The small molecule below binds the protein below.
Small molecule (SMILES): CC[C@H](C)[C@H](NC(=O)[C@@H](NC(=O)[C@H](CC(C)C)NC(=O)[C@@H](N)CCCCN)C(C)C)C(=O)N[C@@H](CC(N)=O)C(=O)N[C@@H](CCCCN)C(=O)N[C@@H](CC(=O)O)C(=O)N[C@@H](CCSC)C(=O)N[C@@H](CCCN=C(N)N)C(=O)N[C@H](C(=O)N[C@@H](CC(=O)O)C(=O)N[C@@H](CC(C)C)C(=O)N[C@@H](Cc1ccccc1)C(=O)N[C@@H](CO)C(=O)N1CCC[C@H]1C(=O)N1CCC[C@H]1C(=O)N[C@H](C=O)CC(N)=O)[C@@H](C)O

Binding-site contacts:
Ligand atom NH1 contacts residue GLN1074 of chain 7.F at 3.8 Å.
Ligand atom CD2 contacts residue GLN1074 of chain 7.F at 3.2 Å.
Ligand atom CA contacts residue ASN1069 of chain 7.F at 3.4 Å.
Ligand atom CG contacts residue GLN1074 of chain 7.F at 3.5 Å.
Ligand atom CA contacts residue THR1065 of chain 7.F at 2.7 Å.
Ligand atom N contacts residue THR1065 of chain 7.F at 3.8 Å.
Ligand atom O contacts residue THR1065 of chain 7.F at 2.7 Å.
Ligand atom CD1 contacts residue ARG1049 of chain 7.F at 3.0 Å.
Ligand atom CD1 contacts residue PHE1068 of chain 7.F at 3.5 Å (hydrophobic).
Ligand atom NH2 contacts residue ASP1073 of chain 7.F at 3.0 Å (salt-bridge).
Ligand atom CD contacts residue ASN1069 of chain 7.F at 3.7 Å.
Ligand atom NE contacts residue GLN1074 of chain 7.F at 3.6 Å (h-bond).
Ligand atom C contacts residue THR1065 of chain 7.F at 3.7 Å.
Ligand atom CD1 contacts residue THR1065 of chain 7.F at 2.6 Å.
Ligand atom O contacts residue THR1065 of chain 7.F at 3.5 Å (h-bond).
Ligand atom C contacts residue THR1065 of chain 7.F at 2.9 Å.
Ligand atom O contacts residue ARG1049 of chain 7.F at 3.0 Å.
Ligand atom CG2 contacts residue ASN1069 of chain 7.F at 3.3 Å.
Ligand atom CE2 contacts residue GLN1074 of chain 7.F at 3.3 Å.
Ligand atom NH1 contacts residue ASN1069 of chain 7.F at 2.6 Å (h-bond).
Ligand atom CB contacts residue GLN1074 of chain 7.F at 3.3 Å.
Ligand atom CB contacts residue GLN1074 of chain 7.F at 3.7 Å.
Ligand atom CD1 contacts residue ILE1053 of chain 7.F at 3.6 Å (hydrophobic).
Ligand atom CG contacts residue THR1065 of chain 7.F at 3.6 Å.
Ligand atom CD contacts residue GLN1074 of chain 7.F at 2.8 Å.
Ligand atom CG1 contacts residue PHE1068 of chain 7.F at 3.6 Å (hydrophobic).
Ligand atom N contacts residue ASN1069 of chain 7.F at 3.0 Å (h-bond).
Ligand atom CZ contacts residue GLN1074 of chain 7.F at 3.4 Å.
Ligand atom CB contacts residue THR1065 of chain 7.F at 3.6 Å.
Ligand atom N contacts residue THR1065 of chain 7.F at 2.3 Å (h-bond).
Ligand atom CD1 contacts residue LEU1064 of chain 7.F at 3.4 Å (hydrophobic).
Ligand atom C contacts residue ASN1069 of chain 7.F at 3.8 Å.
Ligand atom CG2 contacts residue PHE1068 of chain 7.F at 3.6 Å (hydrophobic).
Ligand atom O contacts residue ASN1069 of chain 7.F at 3.0 Å (h-bond).
Ligand atom CZ contacts residue ASP1073 of chain 7.F at 3.6 Å.
Ligand atom C contacts residue ASN1069 of chain 7.F at 3.7 Å.
Ligand atom CD2 contacts residue ALA1075 of chain 7.F at 3.6 Å (hydrophobic).
Ligand atom NZ contacts residue ASP1073 of chain 7.F at 3.3 Å (salt-bridge).
Ligand atom CA contacts residue THR1065 of chain 7.F at 3.4 Å.
Ligand atom NH1 contacts residue ASP1073 of chain 7.F at 3.4 Å (salt-bridge).

Sequence of chain 7.F:
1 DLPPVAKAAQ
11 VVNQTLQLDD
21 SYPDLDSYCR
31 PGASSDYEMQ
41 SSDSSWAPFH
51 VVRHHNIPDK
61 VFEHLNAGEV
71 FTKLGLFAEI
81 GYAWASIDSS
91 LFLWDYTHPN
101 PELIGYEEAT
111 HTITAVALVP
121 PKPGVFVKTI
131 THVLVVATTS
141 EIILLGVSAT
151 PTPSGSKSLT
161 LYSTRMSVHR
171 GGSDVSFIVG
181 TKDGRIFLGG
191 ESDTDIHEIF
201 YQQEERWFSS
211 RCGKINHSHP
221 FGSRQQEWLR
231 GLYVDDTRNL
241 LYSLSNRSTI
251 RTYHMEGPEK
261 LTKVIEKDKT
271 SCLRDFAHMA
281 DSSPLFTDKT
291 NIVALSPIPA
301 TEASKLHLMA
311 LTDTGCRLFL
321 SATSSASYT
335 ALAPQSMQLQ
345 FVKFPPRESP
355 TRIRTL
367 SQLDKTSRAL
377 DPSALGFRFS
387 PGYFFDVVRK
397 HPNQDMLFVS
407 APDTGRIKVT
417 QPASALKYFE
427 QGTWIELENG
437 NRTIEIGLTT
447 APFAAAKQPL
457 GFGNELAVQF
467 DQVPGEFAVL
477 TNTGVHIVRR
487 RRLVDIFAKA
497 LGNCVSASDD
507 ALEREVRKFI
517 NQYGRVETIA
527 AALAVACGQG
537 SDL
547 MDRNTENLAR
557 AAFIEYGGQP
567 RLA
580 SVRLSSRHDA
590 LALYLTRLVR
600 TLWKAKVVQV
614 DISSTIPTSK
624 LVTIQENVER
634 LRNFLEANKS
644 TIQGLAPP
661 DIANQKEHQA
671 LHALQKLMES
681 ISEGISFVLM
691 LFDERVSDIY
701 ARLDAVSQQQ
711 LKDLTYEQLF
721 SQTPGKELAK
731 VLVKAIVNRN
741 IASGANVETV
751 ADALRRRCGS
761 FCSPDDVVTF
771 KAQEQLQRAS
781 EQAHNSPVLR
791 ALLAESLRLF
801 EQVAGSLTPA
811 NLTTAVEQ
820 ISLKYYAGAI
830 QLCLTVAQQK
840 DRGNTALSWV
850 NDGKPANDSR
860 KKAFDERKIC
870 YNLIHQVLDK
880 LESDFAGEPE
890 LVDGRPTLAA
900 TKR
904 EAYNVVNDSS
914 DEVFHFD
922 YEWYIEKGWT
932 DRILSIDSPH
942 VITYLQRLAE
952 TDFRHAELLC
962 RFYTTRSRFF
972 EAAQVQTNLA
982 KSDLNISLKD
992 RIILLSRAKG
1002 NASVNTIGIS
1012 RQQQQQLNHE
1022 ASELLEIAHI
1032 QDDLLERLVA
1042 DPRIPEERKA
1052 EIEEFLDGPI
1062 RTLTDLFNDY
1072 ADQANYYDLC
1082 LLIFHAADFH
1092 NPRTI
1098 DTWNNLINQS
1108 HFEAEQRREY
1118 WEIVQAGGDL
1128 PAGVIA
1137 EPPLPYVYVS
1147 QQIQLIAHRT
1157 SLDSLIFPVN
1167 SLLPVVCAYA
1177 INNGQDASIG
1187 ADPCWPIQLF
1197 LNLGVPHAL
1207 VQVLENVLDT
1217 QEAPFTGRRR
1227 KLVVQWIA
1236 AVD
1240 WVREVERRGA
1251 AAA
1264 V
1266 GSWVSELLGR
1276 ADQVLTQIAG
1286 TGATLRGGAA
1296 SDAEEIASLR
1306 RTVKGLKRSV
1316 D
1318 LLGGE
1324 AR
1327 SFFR